Binding-site contacts:
Ligand atom C4 contacts residue TYR35 of chain 1.A at 4.5 Å (hydrophobic).
Ligand atom O4 contacts residue TRP340 of chain 1.A at 4.4 Å.
Ligand atom O4 contacts residue ASP361 of chain 1.A at 3.4 Å (salt-bridge).
Ligand atom O6 contacts residue PHE127 of chain 1.A at 3.5 Å.
Ligand atom C6 contacts residue TYR357 of chain 1.A at 4.1 Å (hydrophobic).
Ligand atom O6 contacts residue LYS75 of chain 1.A at 2.9 Å (salt-bridge).
Ligand atom C2 contacts residue ASP350 of chain 1.A at 4.4 Å.
Ligand atom C3 contacts residue TYR360 of chain 1.A at 4.0 Å (hydrophobic).
Ligand atom C1 contacts residue ASP350 of chain 1.A at 3.9 Å.
Ligand atom O3 contacts residue TYR360 of chain 1.A at 4.0 Å.
Ligand atom C5 contacts residue GLC2 of chain 1.C at 4.3 Å.
Ligand atom O1 contacts residue TYR360 of chain 1.A at 4.1 Å.
Ligand atom O4 contacts residue TYR35 of chain 1.A at 3.9 Å.
Ligand atom C6 contacts residue GLC2 of chain 1.C at 3.9 Å.
Ligand atom O2 contacts residue TYR360 of chain 1.A at 3.6 Å.
Ligand atom C4 contacts residue GLC2 of chain 1.C at 3.9 Å.
Ligand atom C6 contacts residue LYS75 of chain 1.A at 3.8 Å.
Ligand atom O2 contacts residue ASP350 of chain 1.A at 4.0 Å.
Ligand atom C1 contacts residue LYS75 of chain 1.A at 3.8 Å.
Ligand atom C5 contacts residue TYR357 of chain 1.A at 3.7 Å (hydrophobic).
Ligand atom O1 contacts residue ASP350 of chain 1.A at 2.6 Å (salt-bridge).
Ligand atom C6 contacts residue ASP126 of chain 1.A at 4.2 Å.
Ligand atom O5 contacts residue LYS75 of chain 1.A at 3.2 Å (salt-bridge).
Ligand atom C6 contacts residue TYR39 of chain 1.A at 3.9 Å (hydrophobic).
Ligand atom C6 contacts residue PHE127 of chain 1.A at 4.4 Å (hydrophobic).
Ligand atom C6 contacts residue TYR35 of chain 1.A at 3.7 Å (hydrophobic).
Ligand atom O1 contacts residue LYS75 of chain 1.A at 4.3 Å.
Ligand atom O5 contacts residue ASP126 of chain 1.A at 4.2 Å.
Ligand atom O3 contacts residue ASP361 of chain 1.A at 3.7 Å.
Ligand atom C2 contacts residue TYR360 of chain 1.A at 4.3 Å (hydrophobic).
Ligand atom O4 contacts residue TYR360 of chain 1.A at 4.4 Å.
Ligand atom O6 contacts residue TYR39 of chain 1.A at 4.1 Å.
Ligand atom O6 contacts residue ASP126 of chain 1.A at 3.9 Å.
Ligand atom O5 contacts residue ASP350 of chain 1.A at 4.4 Å.
Ligand atom O6 contacts residue TYR35 of chain 1.A at 4.1 Å.
Ligand atom C5 contacts residue TYR35 of chain 1.A at 3.8 Å (hydrophobic).
Ligand atom O5 contacts residue TYR357 of chain 1.A at 3.9 Å.
Ligand atom C5 contacts residue LYS75 of chain 1.A at 4.1 Å.

A protein and the small-molecule ligand that binds it are described below.
Small molecule (SMILES): OC[C@H]1O[C@H](O[C@H]2[C@H](O)[C@@H](O)[C@@H](O)O[C@@H]2CO)[C@H](O)[C@@H](O)[C@@H]1O

Sequence of chain 1.A:
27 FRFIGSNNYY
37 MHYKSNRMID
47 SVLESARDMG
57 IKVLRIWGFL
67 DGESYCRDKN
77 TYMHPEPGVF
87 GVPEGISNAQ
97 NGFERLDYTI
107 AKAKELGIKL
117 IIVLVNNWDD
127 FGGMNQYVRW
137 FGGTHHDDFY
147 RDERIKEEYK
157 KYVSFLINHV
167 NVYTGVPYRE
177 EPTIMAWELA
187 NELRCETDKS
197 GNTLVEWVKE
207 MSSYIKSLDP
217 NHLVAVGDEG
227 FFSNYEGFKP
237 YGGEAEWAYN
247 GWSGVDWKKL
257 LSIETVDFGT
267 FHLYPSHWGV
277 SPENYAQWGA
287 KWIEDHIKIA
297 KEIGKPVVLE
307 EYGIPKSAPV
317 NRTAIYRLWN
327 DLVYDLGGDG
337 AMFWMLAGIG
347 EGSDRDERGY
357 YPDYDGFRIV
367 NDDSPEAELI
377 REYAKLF